This protein binds this small molecule.
Small molecule (SMILES): Cc1ccc(S(=O)(=O)O)cc1

Binding-site contacts:
Ligand atom C2 contacts residue ARG51 of chain 2.A at 3.7 Å.
Ligand atom O2 contacts residue LEU19 of chain 2.A at 3.3 Å (h-bond).
Ligand atom S contacts residue ARG20 of chain 2.A at 4.0 Å.
Ligand atom C3 contacts residue GLY55 of chain 2.A at 3.3 Å.
Ligand atom O1 contacts residue SER18 of chain 2.A at 3.5 Å.
Ligand atom O3 contacts residue ARG51 of chain 2.A at 4.1 Å.
Ligand atom C5 contacts residue ARG20 of chain 2.A at 3.6 Å.
Ligand atom C4 contacts residue ARG51 of chain 2.A at 3.4 Å.
Ligand atom O3 contacts residue VAL56 of chain 2.A at 4.2 Å.
Ligand atom O1 contacts residue GLY55 of chain 2.A at 4.3 Å.
Ligand atom O2 contacts residue ARG20 of chain 2.A at 2.7 Å (salt-bridge).
Ligand atom C1 contacts residue ARG20 of chain 2.A at 4.5 Å.
Ligand atom O1 contacts residue LEU19 of chain 2.A at 2.7 Å (h-bond).
Ligand atom O1 contacts residue ARG20 of chain 2.A at 4.1 Å.
Ligand atom O3 contacts residue LEU19 of chain 2.A at 3.9 Å.
Ligand atom O2 contacts residue SER18 of chain 2.A at 4.0 Å.
Ligand atom C2 contacts residue ARG54 of chain 2.A at 4.5 Å.
Ligand atom C1 contacts residue ARG51 of chain 2.A at 4.1 Å.
Ligand atom S contacts residue LEU19 of chain 2.A at 3.6 Å (h-bond).
Ligand atom C7 contacts residue LYS53 of chain 2.A at 3.8 Å.
Ligand atom C3 contacts residue ARG51 of chain 2.A at 3.5 Å.
Ligand atom C2 contacts residue VAL56 of chain 2.A at 4.3 Å (hydrophobic).
Ligand atom O1 contacts residue VAL56 of chain 2.A at 3.5 Å.
Ligand atom C7 contacts residue ARG51 of chain 2.A at 3.2 Å.
Ligand atom S contacts residue VAL56 of chain 2.A at 4.4 Å.
Ligand atom C3 contacts residue ARG54 of chain 2.A at 3.8 Å.
Ligand atom C6 contacts residue ARG20 of chain 2.A at 3.6 Å.
Ligand atom C6 contacts residue ARG51 of chain 2.A at 4.0 Å.
Ligand atom C5 contacts residue ARG51 of chain 2.A at 3.5 Å.
Ligand atom C2 contacts residue GLY55 of chain 2.A at 3.2 Å.

Sequence of chain 2.A:
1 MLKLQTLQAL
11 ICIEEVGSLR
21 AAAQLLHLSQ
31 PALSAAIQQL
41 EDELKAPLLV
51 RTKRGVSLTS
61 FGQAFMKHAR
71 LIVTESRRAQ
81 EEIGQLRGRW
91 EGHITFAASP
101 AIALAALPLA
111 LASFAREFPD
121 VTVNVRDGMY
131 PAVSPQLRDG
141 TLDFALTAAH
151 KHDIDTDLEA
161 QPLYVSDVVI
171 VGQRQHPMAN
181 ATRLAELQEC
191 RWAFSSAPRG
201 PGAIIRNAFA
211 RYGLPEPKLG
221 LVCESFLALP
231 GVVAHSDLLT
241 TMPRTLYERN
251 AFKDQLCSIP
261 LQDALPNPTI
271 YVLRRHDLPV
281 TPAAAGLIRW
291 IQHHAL